Sequence of chain 1.D:
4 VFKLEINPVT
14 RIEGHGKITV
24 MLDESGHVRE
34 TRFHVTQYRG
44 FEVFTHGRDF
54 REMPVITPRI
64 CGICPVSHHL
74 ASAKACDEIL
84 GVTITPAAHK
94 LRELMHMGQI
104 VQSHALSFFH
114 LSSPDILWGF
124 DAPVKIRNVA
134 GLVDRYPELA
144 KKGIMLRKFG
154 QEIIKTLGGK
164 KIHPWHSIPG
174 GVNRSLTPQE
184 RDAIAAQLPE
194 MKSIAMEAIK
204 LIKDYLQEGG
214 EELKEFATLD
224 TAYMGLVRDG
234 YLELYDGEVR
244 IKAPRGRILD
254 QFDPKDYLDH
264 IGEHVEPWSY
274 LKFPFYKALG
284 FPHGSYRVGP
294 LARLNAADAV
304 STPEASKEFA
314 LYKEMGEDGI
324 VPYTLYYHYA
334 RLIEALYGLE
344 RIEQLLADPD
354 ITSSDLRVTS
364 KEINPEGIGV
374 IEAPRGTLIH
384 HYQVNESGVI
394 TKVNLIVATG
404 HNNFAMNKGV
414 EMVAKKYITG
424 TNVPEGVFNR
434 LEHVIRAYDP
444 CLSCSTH

Binding-site contacts:
Ligand atom FE contacts residue CYS447 of chain 1.D at 2.7 Å.
Ligand atom C2 contacts residue CYS447 of chain 1.D at 4.4 Å (hydrophobic).
Ligand atom C1 contacts residue CYS447 of chain 1.D at 3.0 Å (hydrophobic).
Ligand atom N2 contacts residue ALA401 of chain 1.D at 3.8 Å.
Ligand atom N1 contacts residue THR402 of chain 1.D at 3.1 Å (h-bond).
Ligand atom N1 contacts residue ARG378 of chain 1.D at 4.5 Å.
Ligand atom C1 contacts residue CYS67 of chain 1.D at 4.3 Å (hydrophobic).
Ligand atom N2 contacts residue PRO377 of chain 1.D at 3.5 Å (h-bond).
Ligand atom O3 contacts residue SER70 of chain 1.D at 4.2 Å.
Ligand atom O3 contacts residue HIS71 of chain 1.D at 3.4 Å (h-bond).
Ligand atom C3 contacts residue ALA376 of chain 1.D at 3.9 Å (hydrophobic).
Ligand atom FE contacts residue 3NI1 of chain 1.S at 2.2 Å.
Ligand atom C2 contacts residue PRO377 of chain 1.D at 4.5 Å (hydrophobic).
Ligand atom N1 contacts residue 3NI1 of chain 1.S at 4.0 Å.
Ligand atom C3 contacts residue CYS447 of chain 1.D at 3.2 Å (hydrophobic).
Ligand atom C3 contacts residue HIS71 of chain 1.D at 3.6 Å.
Ligand atom O3 contacts residue ALA376 of chain 1.D at 3.6 Å.
Ligand atom FE contacts residue CYS444 of chain 1.D at 3.8 Å.
Ligand atom N2 contacts residue GLY379 of chain 1.D at 4.0 Å.
Ligand atom N1 contacts residue CYS444 of chain 1.D at 3.8 Å.
Ligand atom C2 contacts residue 3NI1 of chain 1.S at 3.8 Å.
Ligand atom O3 contacts residue CYS67 of chain 1.D at 3.7 Å.
Ligand atom N1 contacts residue ALA401 of chain 1.D at 3.0 Å.
Ligand atom N2 contacts residue ALA376 of chain 1.D at 3.2 Å.
Ligand atom C1 contacts residue CYS444 of chain 1.D at 3.8 Å (hydrophobic).
Ligand atom C2 contacts residue ALA376 of chain 1.D at 3.7 Å (hydrophobic).
Ligand atom C1 contacts residue ALA401 of chain 1.D at 3.4 Å (hydrophobic).
Ligand atom N1 contacts residue CYS447 of chain 1.D at 3.2 Å.
Ligand atom C2 contacts residue CYS67 of chain 1.D at 3.6 Å (hydrophobic).
Ligand atom O3 contacts residue LEU381 of chain 1.D at 3.5 Å.
Ligand atom N2 contacts residue ARG378 of chain 1.D at 2.7 Å (salt-bridge).
Ligand atom C3 contacts residue 3NI1 of chain 1.S at 3.6 Å.
Ligand atom C1 contacts residue 3NI1 of chain 1.S at 3.1 Å.
Ligand atom O3 contacts residue CYS447 of chain 1.D at 4.0 Å.
Ligand atom C2 contacts residue ARG378 of chain 1.D at 3.5 Å.
Ligand atom C1 contacts residue THR402 of chain 1.D at 4.0 Å.
Ligand atom FE contacts residue CYS67 of chain 1.D at 2.6 Å.
Ligand atom C3 contacts residue CYS67 of chain 1.D at 2.9 Å (hydrophobic).
Ligand atom C1 contacts residue ARG378 of chain 1.D at 4.4 Å.
Ligand atom C2 contacts residue ALA401 of chain 1.D at 3.8 Å (hydrophobic).

This small molecule binds to this protein.
Small molecule (SMILES): N#C[Fe](=C=O)C#N